Sequence of chain 31.C:
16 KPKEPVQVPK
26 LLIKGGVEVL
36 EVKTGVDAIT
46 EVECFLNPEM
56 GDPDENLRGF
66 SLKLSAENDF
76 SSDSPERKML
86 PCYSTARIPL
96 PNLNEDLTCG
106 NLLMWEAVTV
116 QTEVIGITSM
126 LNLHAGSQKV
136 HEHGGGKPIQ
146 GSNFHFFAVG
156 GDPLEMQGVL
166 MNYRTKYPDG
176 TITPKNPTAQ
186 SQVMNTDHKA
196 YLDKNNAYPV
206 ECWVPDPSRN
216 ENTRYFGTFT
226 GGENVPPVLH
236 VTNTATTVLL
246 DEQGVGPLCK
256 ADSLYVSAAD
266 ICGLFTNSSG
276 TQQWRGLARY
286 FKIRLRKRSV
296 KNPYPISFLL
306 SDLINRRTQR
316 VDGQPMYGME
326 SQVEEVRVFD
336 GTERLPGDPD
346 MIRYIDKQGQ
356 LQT

A protein and the small-molecule ligand that binds it are described below.
Small molecule (SMILES): CC(=O)N[C@H]1[C@H]([C@H](O)[C@H](O)CO)O[C@@](O[C@H](CO)[C@@H](O)[C@@H]2O[C@@H](C(=O)O)C[C@H](O)[C@H]2NC(C)=O)(C(=O)O)C[C@@H]1O

Binding-site contacts:
Ligand atom O9 contacts residue LYS68 of chain 31.D at 2.8 Å (salt-bridge).
Ligand atom C1 contacts residue SER274 of chain 31.D at 3.4 Å.
Ligand atom C11 contacts residue GLN278 of chain 31.D at 3.5 Å.
Ligand atom C10 contacts residue LEU62 of chain 31.D at 3.5 Å (hydrophobic).
Ligand atom C8 contacts residue GLN278 of chain 31.D at 3.7 Å.
Ligand atom C10 contacts residue PHE75 of chain 31.E at 2.7 Å (hydrophobic).
Ligand atom N5 contacts residue ASN272 of chain 31.D at 3.3 Å (h-bond).
Ligand atom O9 contacts residue LEU67 of chain 31.D at 3.2 Å.
Ligand atom C1 contacts residue THR276 of chain 31.D at 3.4 Å.
Ligand atom O7 contacts residue LEU62 of chain 31.D at 3.5 Å.
Ligand atom N5 contacts residue PHE75 of chain 31.E at 3.8 Å.
Ligand atom C7 contacts residue GLN278 of chain 31.D at 3.8 Å.
Ligand atom C10 contacts residue LYS68 of chain 31.D at 3.8 Å.
Ligand atom C5 contacts residue LYS68 of chain 31.D at 3.7 Å.
Ligand atom O1A contacts residue SER274 of chain 31.D at 3.8 Å.
Ligand atom O10 contacts residue LEU62 of chain 31.D at 3.1 Å.
Ligand atom N5 contacts residue GLN278 of chain 31.D at 3.9 Å.
Ligand atom O1A contacts residue ASN272 of chain 31.D at 3.6 Å (h-bond).
Ligand atom C11 contacts residue LEU62 of chain 31.D at 3.9 Å (hydrophobic).
Ligand atom O1A contacts residue THR276 of chain 31.D at 2.6 Å (h-bond).
Ligand atom N5 contacts residue LYS68 of chain 31.D at 2.9 Å (salt-bridge).
Ligand atom C11 contacts residue LYS68 of chain 31.D at 3.7 Å.
Ligand atom O8 contacts residue LYS68 of chain 31.D at 3.5 Å.
Ligand atom O8 contacts residue THR276 of chain 31.D at 3.8 Å.
Ligand atom C11 contacts residue THR276 of chain 31.D at 3.4 Å.
Ligand atom C11 contacts residue ASN272 of chain 31.D at 3.6 Å.
Ligand atom O1B contacts residue THR276 of chain 31.D at 3.5 Å (h-bond).
Ligand atom C9 contacts residue LYS68 of chain 31.D at 3.8 Å.
Ligand atom C6 contacts residue ASN272 of chain 31.D at 3.7 Å.
Ligand atom O1B contacts residue LYS68 of chain 31.D at 3.6 Å.
Ligand atom O8 contacts residue GLN278 of chain 31.D at 3.5 Å (h-bond).
Ligand atom O10 contacts residue PHE75 of chain 31.E at 2.6 Å.
Ligand atom C6 contacts residue LYS68 of chain 31.D at 3.8 Å.
Ligand atom O8 contacts residue ASN272 of chain 31.D at 3.4 Å (h-bond).
Ligand atom C11 contacts residue PHE270 of chain 31.D at 3.9 Å (hydrophobic).
Ligand atom C11 contacts residue PHE75 of chain 31.E at 1.8 Å (hydrophobic).
Ligand atom O1B contacts residue SER274 of chain 31.D at 2.4 Å (h-bond).
Ligand atom C11 contacts residue PHE65 of chain 31.D at 3.8 Å (hydrophobic).
Ligand atom C9 contacts residue GLN278 of chain 31.D at 3.2 Å.
Ligand atom C11 contacts residue HIS138 of chain 31.C at 3.3 Å.

Sequence of chain 31.D:
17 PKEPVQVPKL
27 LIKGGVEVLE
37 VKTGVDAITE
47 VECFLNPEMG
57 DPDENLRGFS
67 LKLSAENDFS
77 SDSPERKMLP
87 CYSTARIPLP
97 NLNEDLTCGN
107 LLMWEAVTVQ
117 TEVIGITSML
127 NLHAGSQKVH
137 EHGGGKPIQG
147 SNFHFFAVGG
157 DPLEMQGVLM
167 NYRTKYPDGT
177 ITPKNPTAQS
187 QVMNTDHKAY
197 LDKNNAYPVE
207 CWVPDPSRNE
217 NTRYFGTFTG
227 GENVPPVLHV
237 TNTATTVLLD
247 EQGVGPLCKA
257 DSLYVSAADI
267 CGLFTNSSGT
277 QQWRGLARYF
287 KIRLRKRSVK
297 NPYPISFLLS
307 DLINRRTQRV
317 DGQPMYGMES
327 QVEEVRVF

Sequence of chain 31.E:
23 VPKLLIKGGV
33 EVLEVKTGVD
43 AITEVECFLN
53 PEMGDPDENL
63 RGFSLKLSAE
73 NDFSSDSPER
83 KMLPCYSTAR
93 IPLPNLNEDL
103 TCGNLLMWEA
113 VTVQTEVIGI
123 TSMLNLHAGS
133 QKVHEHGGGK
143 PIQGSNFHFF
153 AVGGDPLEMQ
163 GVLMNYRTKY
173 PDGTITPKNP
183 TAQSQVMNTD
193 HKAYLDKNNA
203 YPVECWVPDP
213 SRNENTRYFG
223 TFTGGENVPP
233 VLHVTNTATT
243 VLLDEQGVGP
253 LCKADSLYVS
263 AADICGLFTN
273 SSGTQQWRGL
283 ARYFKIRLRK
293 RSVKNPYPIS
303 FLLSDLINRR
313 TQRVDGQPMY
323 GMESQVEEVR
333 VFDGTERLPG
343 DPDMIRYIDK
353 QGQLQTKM